Sequence of chain 3.A:
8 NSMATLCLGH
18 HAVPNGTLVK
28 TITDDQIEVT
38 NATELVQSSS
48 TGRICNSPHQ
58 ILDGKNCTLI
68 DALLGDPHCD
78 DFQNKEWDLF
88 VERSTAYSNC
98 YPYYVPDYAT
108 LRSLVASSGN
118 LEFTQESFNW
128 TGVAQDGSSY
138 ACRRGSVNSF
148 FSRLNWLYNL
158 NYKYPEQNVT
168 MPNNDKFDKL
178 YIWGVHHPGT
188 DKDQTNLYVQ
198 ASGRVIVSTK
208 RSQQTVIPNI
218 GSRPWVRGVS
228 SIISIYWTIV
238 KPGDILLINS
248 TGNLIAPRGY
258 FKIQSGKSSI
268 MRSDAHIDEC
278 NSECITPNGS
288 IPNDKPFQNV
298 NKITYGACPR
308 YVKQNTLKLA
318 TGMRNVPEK

The small molecule below binds the protein below.
Small molecule (SMILES): CC(=O)N[C@H]1[C@H](O[C@H]2[C@H](O)[C@@H](NC(C)=O)CO[C@@H]2CO)O[C@H](CO)[C@@H](O[C@@H]2O[C@H](CO[C@H]3O[C@H](CO)[C@@H](O)[C@H](O)[C@@H]3O)[C@@H](O)[C@H](O[C@H]3O[C@H](CO)[C@@H](O)[C@H](O)[C@@H]3O)[C@@H]2O)[C@@H]1O

Binding-site contacts:
Ligand atom C5 contacts residue ASN38 of chain 3.A at 3.6 Å.
Ligand atom O5 contacts residue ALA39 of chain 3.A at 3.7 Å.
Ligand atom C1 contacts residue ASN38 of chain 3.A at 1.4 Å.
Ligand atom C7 contacts residue ASN38 of chain 3.A at 3.5 Å.
Ligand atom O7 contacts residue ASN38 of chain 3.A at 3.8 Å.
Ligand atom C1 contacts residue THR318 of chain 3.A at 4.2 Å.
Ligand atom N2 contacts residue ASN38 of chain 3.A at 2.7 Å (h-bond).
Ligand atom C3 contacts residue ASN38 of chain 3.A at 3.6 Å.
Ligand atom C4 contacts residue ASN38 of chain 3.A at 4.1 Å.
Ligand atom O5 contacts residue ASN38 of chain 3.A at 2.4 Å (h-bond).
Ligand atom O5 contacts residue THR318 of chain 3.A at 4.2 Å.
Ligand atom C6 contacts residue ALA39 of chain 3.A at 4.2 Å (hydrophobic).
Ligand atom C2 contacts residue ASN38 of chain 3.A at 2.2 Å.